Binding-site contacts:
Ligand atom CB contacts residue SER86 of chain 2.B at 3.5 Å.
Ligand atom OG contacts residue GLY49 of chain 2.B at 2.8 Å (h-bond).
Ligand atom O contacts residue TYR162 of chain 2.B at 3.7 Å.
Ligand atom CB contacts residue ARG106 of chain 2.B at 3.5 Å.
Ligand atom CE1 contacts residue ASP40 of chain 2.B at 3.8 Å.
Ligand atom N contacts residue TYR38 of chain 2.B at 3.4 Å (h-bond).
Ligand atom OG contacts residue TRP48 of chain 2.B at 3.7 Å.
Ligand atom OG contacts residue THR85 of chain 2.B at 2.8 Å (h-bond).
Ligand atom CE1 contacts residue TYR38 of chain 2.B at 3.3 Å (hydrophobic).
Ligand atom CA contacts residue TYR51 of chain 2.B at 3.5 Å (hydrophobic).
Ligand atom C contacts residue TYR51 of chain 2.B at 3.5 Å (hydrophobic).
Ligand atom CB contacts residue TYR51 of chain 2.B at 3.7 Å (hydrophobic).
Ligand atom CD contacts residue TRP159 of chain 2.B at 3.8 Å (hydrophobic).
Ligand atom CB contacts residue ASN83 of chain 2.B at 3.7 Å.
Ligand atom CD contacts residue TYR162 of chain 2.B at 3.6 Å (hydrophobic).
Ligand atom O contacts residue TYR162 of chain 2.B at 3.6 Å (h-bond).
Ligand atom CE1 contacts residue ARG168 of chain 2.B at 3.7 Å.
Ligand atom CD contacts residue SER86 of chain 2.B at 3.8 Å.
Ligand atom O contacts residue TYR51 of chain 2.B at 2.8 Å (h-bond).
Ligand atom N contacts residue TYR51 of chain 2.B at 3.0 Å (h-bond).
Ligand atom N contacts residue GLN46 of chain 2.B at 3.2 Å (h-bond).
Ligand atom NE2 contacts residue ASP40 of chain 2.B at 3.1 Å (salt-bridge).
Ligand atom OE2 contacts residue ARG89 of chain 2.B at 3.6 Å.
Ligand atom CG contacts residue TRP48 of chain 2.B at 3.7 Å (hydrophobic).
Ligand atom OE1 contacts residue ASN163 of chain 2.B at 3.1 Å (h-bond).
Ligand atom O contacts residue ARG106 of chain 2.B at 2.8 Å (salt-bridge).
Ligand atom OG contacts residue SER86 of chain 2.B at 3.6 Å.
Ligand atom CB contacts residue TRP159 of chain 2.B at 3.6 Å (hydrophobic).
Ligand atom ND1 contacts residue ARG168 of chain 2.B at 3.3 Å (salt-bridge).
Ligand atom CG contacts residue GLN46 of chain 2.B at 3.6 Å.
Ligand atom CG contacts residue VAL103 of chain 2.B at 3.8 Å (hydrophobic).
Ligand atom CG contacts residue ASN83 of chain 2.B at 3.6 Å.
Ligand atom CG contacts residue ASP108 of chain 2.B at 3.6 Å.
Ligand atom CB contacts residue TYR162 of chain 2.B at 3.8 Å (hydrophobic).
Ligand atom ND1 contacts residue TYR38 of chain 2.B at 3.0 Å (h-bond).
Ligand atom CB contacts residue THR85 of chain 2.B at 3.4 Å.
Ligand atom O contacts residue GLN46 of chain 2.B at 2.8 Å (h-bond).
Ligand atom CB contacts residue TYR162 of chain 2.B at 3.7 Å (hydrophobic).
Ligand atom OE1 contacts residue TYR162 of chain 2.B at 3.4 Å.
Ligand atom CG contacts residue TYR38 of chain 2.B at 3.5 Å (hydrophobic).

This small molecule binds to this protein.
Small molecule (SMILES): CC[C@H](C)[C@H](NC(=O)[C@H](CO)NC(=O)[C@H](Cc1cnc[nH]1)NC(=O)[C@H](CO)NC(=O)[C@H](CCC(N)=O)NC(=O)[C@@H]1CCCN1C(=O)[C@@H](N)CCC(N)=O)C(=O)N[C@@H](CCC(=O)O)C(=O)N[C@H](C=O)CC(C)C

Sequence of chain 2.B:
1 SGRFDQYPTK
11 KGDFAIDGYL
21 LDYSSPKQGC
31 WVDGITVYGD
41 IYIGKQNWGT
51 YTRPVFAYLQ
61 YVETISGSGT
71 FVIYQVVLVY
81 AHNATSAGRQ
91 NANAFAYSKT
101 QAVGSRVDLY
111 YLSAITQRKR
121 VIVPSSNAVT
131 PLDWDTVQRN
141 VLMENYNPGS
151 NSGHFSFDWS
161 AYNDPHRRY